A protein and the small-molecule ligand that binds it are described below.
Small molecule (SMILES): CC(=O)N[C@@H]1[C@@H](O)[C@H](O)[C@@H](CO)O[C@H]1O

Binding-site contacts:
Ligand atom C2 contacts residue ASN657 of chain 1.A at 2.5 Å.
Ligand atom C4 contacts residue ASN657 of chain 1.A at 4.2 Å.
Ligand atom C3 contacts residue ASN657 of chain 1.A at 3.8 Å.
Ligand atom C8 contacts residue ASN657 of chain 1.A at 4.4 Å.
Ligand atom C7 contacts residue ASN657 of chain 1.A at 3.9 Å.
Ligand atom O6 contacts residue ASN657 of chain 1.A at 4.3 Å.
Ligand atom C1 contacts residue ASN657 of chain 1.A at 1.4 Å.
Ligand atom O5 contacts residue ASN657 of chain 1.A at 2.3 Å (h-bond).
Ligand atom C8 contacts residue HIS655 of chain 1.A at 3.4 Å.
Ligand atom O7 contacts residue ASN657 of chain 1.A at 4.4 Å.
Ligand atom C5 contacts residue ASN657 of chain 1.A at 3.6 Å.
Ligand atom N2 contacts residue ASN657 of chain 1.A at 3.0 Å (h-bond).

Sequence of chain 1.A:
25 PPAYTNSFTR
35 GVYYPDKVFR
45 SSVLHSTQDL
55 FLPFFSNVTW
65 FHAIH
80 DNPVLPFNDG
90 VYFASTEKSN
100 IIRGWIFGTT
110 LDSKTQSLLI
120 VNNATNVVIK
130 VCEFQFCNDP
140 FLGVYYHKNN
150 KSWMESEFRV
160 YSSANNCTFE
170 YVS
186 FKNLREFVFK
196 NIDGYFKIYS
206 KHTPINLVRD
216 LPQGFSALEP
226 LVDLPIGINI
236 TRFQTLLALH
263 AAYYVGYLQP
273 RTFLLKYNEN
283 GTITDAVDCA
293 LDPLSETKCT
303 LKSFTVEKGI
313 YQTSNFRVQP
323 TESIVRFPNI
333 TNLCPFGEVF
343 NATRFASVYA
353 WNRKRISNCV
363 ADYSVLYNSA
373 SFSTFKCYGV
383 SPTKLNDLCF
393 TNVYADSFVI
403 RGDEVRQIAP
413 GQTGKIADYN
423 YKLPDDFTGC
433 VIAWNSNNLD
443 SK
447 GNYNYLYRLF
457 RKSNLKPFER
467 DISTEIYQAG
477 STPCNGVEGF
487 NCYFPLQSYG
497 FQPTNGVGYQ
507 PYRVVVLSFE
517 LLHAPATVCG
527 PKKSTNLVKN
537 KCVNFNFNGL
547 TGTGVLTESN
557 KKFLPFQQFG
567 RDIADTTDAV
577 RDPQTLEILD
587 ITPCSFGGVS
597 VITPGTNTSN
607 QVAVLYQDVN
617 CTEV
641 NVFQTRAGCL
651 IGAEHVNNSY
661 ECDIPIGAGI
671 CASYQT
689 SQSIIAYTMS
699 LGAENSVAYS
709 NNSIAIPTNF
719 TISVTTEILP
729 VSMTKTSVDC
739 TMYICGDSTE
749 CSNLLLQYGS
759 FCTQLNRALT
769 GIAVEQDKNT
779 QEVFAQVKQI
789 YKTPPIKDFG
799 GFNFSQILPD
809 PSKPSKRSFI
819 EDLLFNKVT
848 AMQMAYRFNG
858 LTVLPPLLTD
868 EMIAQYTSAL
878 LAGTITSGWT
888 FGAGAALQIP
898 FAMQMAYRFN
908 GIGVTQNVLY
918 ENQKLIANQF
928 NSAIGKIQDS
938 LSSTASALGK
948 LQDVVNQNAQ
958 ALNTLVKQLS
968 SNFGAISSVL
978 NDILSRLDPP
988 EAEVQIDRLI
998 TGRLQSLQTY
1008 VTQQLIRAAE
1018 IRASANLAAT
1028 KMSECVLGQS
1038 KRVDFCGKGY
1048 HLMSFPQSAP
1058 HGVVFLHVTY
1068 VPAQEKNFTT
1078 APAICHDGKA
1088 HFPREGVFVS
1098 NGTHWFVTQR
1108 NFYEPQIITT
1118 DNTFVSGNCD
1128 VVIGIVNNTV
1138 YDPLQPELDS